This small molecule binds to this protein.
Small molecule (SMILES): CC(=O)N[C@@H]1[C@@H](O)[C@H](O)[C@@H](CO)O[C@H]1O

Sequence of chain 1.A:
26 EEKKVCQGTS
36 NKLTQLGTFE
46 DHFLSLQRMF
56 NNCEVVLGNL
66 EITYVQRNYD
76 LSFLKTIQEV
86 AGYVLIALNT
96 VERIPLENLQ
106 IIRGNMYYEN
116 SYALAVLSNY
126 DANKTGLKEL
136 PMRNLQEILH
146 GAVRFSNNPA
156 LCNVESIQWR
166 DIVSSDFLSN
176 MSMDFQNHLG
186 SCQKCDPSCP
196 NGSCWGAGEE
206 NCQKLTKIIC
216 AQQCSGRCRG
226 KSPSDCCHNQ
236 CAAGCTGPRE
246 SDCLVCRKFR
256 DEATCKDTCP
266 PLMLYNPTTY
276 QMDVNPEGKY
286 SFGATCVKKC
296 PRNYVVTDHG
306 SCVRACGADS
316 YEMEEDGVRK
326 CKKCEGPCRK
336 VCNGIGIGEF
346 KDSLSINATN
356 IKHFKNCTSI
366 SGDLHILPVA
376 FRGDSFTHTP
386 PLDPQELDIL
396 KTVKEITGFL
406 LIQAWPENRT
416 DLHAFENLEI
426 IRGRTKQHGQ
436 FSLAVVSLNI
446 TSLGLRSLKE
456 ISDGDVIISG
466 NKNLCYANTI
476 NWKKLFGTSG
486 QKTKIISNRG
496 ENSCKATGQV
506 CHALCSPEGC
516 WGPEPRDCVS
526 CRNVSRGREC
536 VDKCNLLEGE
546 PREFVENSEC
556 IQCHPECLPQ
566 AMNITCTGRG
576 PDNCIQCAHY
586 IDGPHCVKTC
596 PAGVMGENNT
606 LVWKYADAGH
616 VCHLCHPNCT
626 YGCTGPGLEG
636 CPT

Binding-site contacts:
Ligand atom O5 contacts residue ASN413 of chain 1.A at 2.4 Å (h-bond).
Ligand atom C4 contacts residue ASN413 of chain 1.A at 3.8 Å.
Ligand atom C8 contacts residue ARG414 of chain 1.A at 4.4 Å.
Ligand atom O5 contacts residue ARG414 of chain 1.A at 3.6 Å (salt-bridge).
Ligand atom C3 contacts residue ASN413 of chain 1.A at 3.3 Å.
Ligand atom C1 contacts residue ASN413 of chain 1.A at 1.4 Å.
Ligand atom C5 contacts residue ASN413 of chain 1.A at 3.2 Å.
Ligand atom C1 contacts residue ARG414 of chain 1.A at 3.8 Å.
Ligand atom C2 contacts residue ASN413 of chain 1.A at 2.5 Å.
Ligand atom N2 contacts residue ARG414 of chain 1.A at 4.4 Å.
Ligand atom N2 contacts residue ASN413 of chain 1.A at 3.7 Å.
Ligand atom C7 contacts residue ARG414 of chain 1.A at 3.6 Å.
Ligand atom C6 contacts residue ASN413 of chain 1.A at 3.3 Å.
Ligand atom O7 contacts residue ARG414 of chain 1.A at 2.8 Å (salt-bridge).
Ligand atom O3 contacts residue ASN413 of chain 1.A at 3.3 Å (h-bond).